Binding-site contacts:
Ligand atom C31 contacts residue PHE96 of chain 1.B at 3.3 Å (hydrophobic).
Ligand atom N01 contacts residue TYR102 of chain 1.B at 3.5 Å (h-bond).
Ligand atom N35 contacts residue MET6 of chain 1.B at 3.5 Å (h-bond).
Ligand atom C28 contacts residue PRO56 of chain 1.B at 3.8 Å (hydrophobic).
Ligand atom C09 contacts residue LEU21 of chain 1.B at 3.7 Å (hydrophobic).
Ligand atom N01 contacts residue MET6 of chain 1.B at 2.7 Å (h-bond).
Ligand atom C28 contacts residue LYS33 of chain 1.B at 3.8 Å.
Ligand atom C02 contacts residue MET6 of chain 1.B at 3.5 Å (hydrophobic).
Ligand atom C06 contacts residue LEU21 of chain 1.B at 3.6 Å (hydrophobic).
Ligand atom C24 contacts residue LEU55 of chain 1.B at 3.7 Å (hydrophobic).
Ligand atom O08 contacts residue LEU21 of chain 1.B at 3.3 Å.
Ligand atom N35 contacts residue THR115 of chain 1.B at 3.7 Å.
Ligand atom C04 contacts residue PHE96 of chain 1.B at 3.6 Å (hydrophobic).
Ligand atom C15 contacts residue LEU29 of chain 1.B at 3.8 Å (hydrophobic).
Ligand atom C34 contacts residue VAL7 of chain 1.B at 3.7 Å (hydrophobic).
Ligand atom N36 contacts residue ALA8 of chain 1.B at 3.5 Å (h-bond).
Ligand atom N33 contacts residue VAL32 of chain 1.B at 3.5 Å.
Ligand atom C34 contacts residue ALA8 of chain 1.B at 3.5 Å (hydrophobic).
Ligand atom C05 contacts residue PHE96 of chain 1.B at 3.7 Å (hydrophobic).
Ligand atom N35 contacts residue VAL7 of chain 1.B at 3.6 Å (h-bond).
Ligand atom C10 contacts residue ILE51 of chain 1.B at 3.6 Å (hydrophobic).
Ligand atom C03 contacts residue PHE96 of chain 1.B at 3.8 Å (hydrophobic).
Ligand atom C26 contacts residue LEU55 of chain 1.B at 3.4 Å (hydrophobic).
Ligand atom C25 contacts residue LEU55 of chain 1.B at 3.3 Å (hydrophobic).
Ligand atom N35 contacts residue ALA8 of chain 1.B at 3.6 Å.
Ligand atom N36 contacts residue MET6 of chain 1.B at 3.3 Å.
Ligand atom C07 contacts residue LEU21 of chain 1.B at 3.5 Å (hydrophobic).
Ligand atom N01 contacts residue PHE96 of chain 1.B at 2.8 Å (h-bond).
Ligand atom N36 contacts residue VAL7 of chain 1.B at 3.3 Å.
Ligand atom C19 contacts residue LEU55 of chain 1.B at 3.2 Å (hydrophobic).
Ligand atom C27 contacts residue LEU55 of chain 1.B at 3.5 Å (hydrophobic).
Ligand atom C02 contacts residue PHE96 of chain 1.B at 3.7 Å (hydrophobic).
Ligand atom N35 contacts residue VAL32 of chain 1.B at 3.2 Å.
Ligand atom N33 contacts residue ALA8 of chain 1.B at 3.5 Å.
Ligand atom N33 contacts residue GLU28 of chain 1.B at 2.8 Å (salt-bridge).
Ligand atom N35 contacts residue GLU28 of chain 1.B at 2.5 Å (salt-bridge).
Ligand atom C12 contacts residue LEU21 of chain 1.B at 3.7 Å (hydrophobic).
Ligand atom C34 contacts residue GLU28 of chain 1.B at 3.5 Å.
Ligand atom C27 contacts residue ARG58 of chain 1.B at 3.4 Å.
Ligand atom C34 contacts residue VAL32 of chain 1.B at 3.4 Å (hydrophobic).

Sequence of chain 1.B:
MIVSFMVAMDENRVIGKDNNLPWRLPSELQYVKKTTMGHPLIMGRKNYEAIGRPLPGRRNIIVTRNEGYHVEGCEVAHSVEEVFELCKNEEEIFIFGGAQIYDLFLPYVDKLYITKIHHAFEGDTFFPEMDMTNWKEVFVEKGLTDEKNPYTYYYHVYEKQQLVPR

This protein binds this small molecule.
Small molecule (SMILES): CCC[C@H]1c2ccccc2C=NN1C(=O)/C=C/c1cc(Cc2cnc(N)nc2N)cc(OC)c1OC